Sequence of chain 1.A:
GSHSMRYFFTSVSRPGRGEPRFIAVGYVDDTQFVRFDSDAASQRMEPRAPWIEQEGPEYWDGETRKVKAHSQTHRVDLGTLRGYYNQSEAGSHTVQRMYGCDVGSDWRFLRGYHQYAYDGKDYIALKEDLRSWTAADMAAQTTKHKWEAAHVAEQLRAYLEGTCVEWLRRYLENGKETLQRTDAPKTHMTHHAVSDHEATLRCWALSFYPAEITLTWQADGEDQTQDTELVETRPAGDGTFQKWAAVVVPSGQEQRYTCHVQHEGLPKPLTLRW

Sequence of chain 1.E:
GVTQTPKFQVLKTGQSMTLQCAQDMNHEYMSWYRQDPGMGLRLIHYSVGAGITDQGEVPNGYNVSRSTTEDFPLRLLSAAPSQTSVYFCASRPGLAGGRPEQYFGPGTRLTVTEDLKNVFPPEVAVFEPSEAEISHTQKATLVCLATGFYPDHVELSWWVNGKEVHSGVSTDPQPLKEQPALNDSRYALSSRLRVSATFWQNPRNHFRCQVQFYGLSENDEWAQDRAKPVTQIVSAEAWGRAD

Sequence of chain 1.D:
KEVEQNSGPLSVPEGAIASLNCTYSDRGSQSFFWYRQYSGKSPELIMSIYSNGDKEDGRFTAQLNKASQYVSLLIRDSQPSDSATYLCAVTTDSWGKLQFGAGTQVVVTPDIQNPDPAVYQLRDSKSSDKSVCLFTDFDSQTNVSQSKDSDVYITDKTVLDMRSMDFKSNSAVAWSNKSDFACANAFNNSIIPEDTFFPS

Binding-site contacts:
Ligand atom CA contacts residue ASP77 of chain 1.A at 3.2 Å.
Ligand atom CB contacts residue GLU63 of chain 1.A at 3.1 Å.
Ligand atom N contacts residue TYR99 of chain 1.A at 3.1 Å (h-bond).
Ligand atom CA contacts residue TYR171 of chain 1.A at 3.5 Å (hydrophobic).
Ligand atom OH contacts residue SER31 of chain 1.D at 2.6 Å (h-bond).
Ligand atom N contacts residue GLU63 of chain 1.A at 2.8 Å (salt-bridge).
Ligand atom CZ contacts residue SER31 of chain 1.D at 3.3 Å.
Ligand atom O contacts residue SER94 of chain 1.D at 2.9 Å (h-bond).
Ligand atom CG2 contacts residue LEU81 of chain 1.A at 3.5 Å (hydrophobic).
Ligand atom CD2 contacts residue TYR99 of chain 1.A at 3.2 Å (hydrophobic).
Ligand atom CD2 contacts residue LEU156 of chain 1.A at 3.5 Å (hydrophobic).
Ligand atom CE2 contacts residue LEU156 of chain 1.A at 3.3 Å (hydrophobic).
Ligand atom O contacts residue TYR159 of chain 1.A at 2.7 Å (h-bond).
Ligand atom CG contacts residue LYS66 of chain 1.A at 3.3 Å.
Ligand atom O contacts residue TYR84 of chain 1.A at 2.9 Å (h-bond).
Ligand atom O contacts residue THR143 of chain 1.A at 3.0 Å (h-bond).
Ligand atom O contacts residue HIS70 of chain 1.A at 3.1 Å.
Ligand atom O contacts residue ASP93 of chain 1.D at 3.5 Å.
Ligand atom CG1 contacts residue TYR116 of chain 1.A at 3.4 Å (hydrophobic).
Ligand atom O contacts residue TRP147 of chain 1.A at 3.4 Å.
Ligand atom N contacts residue ASP77 of chain 1.A at 2.8 Å (salt-bridge).
Ligand atom C contacts residue ASP77 of chain 1.A at 3.4 Å.
Ligand atom CD1 contacts residue TYR59 of chain 1.A at 3.5 Å (hydrophobic).
Ligand atom O contacts residue GLN30 of chain 1.D at 3.2 Å (h-bond).
Ligand atom CB contacts residue ASP77 of chain 1.A at 3.3 Å.
Ligand atom N contacts residue GLN30 of chain 1.D at 3.4 Å (h-bond).
Ligand atom CD2 contacts residue TRP167 of chain 1.A at 3.1 Å (hydrophobic).
Ligand atom C contacts residue TYR7 of chain 1.A at 3.4 Å (hydrophobic).
Ligand atom N contacts residue TYR7 of chain 1.A at 3.1 Å (h-bond).
Ligand atom CE2 contacts residue PRO100 of chain 1.E at 3.1 Å (hydrophobic).
Ligand atom CD1 contacts residue GLU63 of chain 1.A at 2.6 Å.
Ligand atom CG contacts residue GLU63 of chain 1.A at 3.2 Å.
Ligand atom CA contacts residue THR143 of chain 1.A at 3.4 Å.
Ligand atom CA contacts residue TYR159 of chain 1.A at 3.3 Å (hydrophobic).
Ligand atom CZ contacts residue LEU156 of chain 1.A at 3.3 Å (hydrophobic).
Ligand atom O contacts residue LYS66 of chain 1.A at 2.8 Å (salt-bridge).
Ligand atom N contacts residue TYR171 of chain 1.A at 2.4 Å (h-bond).
Ligand atom CB contacts residue TYR99 of chain 1.A at 3.3 Å (hydrophobic).
Ligand atom O contacts residue TRP147 of chain 1.A at 2.6 Å (h-bond).
Ligand atom C contacts residue TRP147 of chain 1.A at 3.3 Å (hydrophobic).

A protein and the small-molecule ligand that binds it are described below.
Small molecule (SMILES): CC(C)C[C@H](NC(=O)[C@@H](N)CC(C)C)C(=O)N[C@@H](Cc1ccccc1)C(=O)NCC(=O)N[C@@H](Cc1ccc(O)cc1)C(=O)N1CCC[C@H]1C(=O)N[C@H](C(=O)N[C@@H](C)C(=O)N[C@H](C(=O)O)C(C)C)C(C)C